Binding-site contacts:
Ligand atom C4 contacts residue LYS174 of chain 1.A at 4.1 Å.
Ligand atom C15 contacts residue VAL193 of chain 1.A at 3.8 Å (hydrophobic).
Ligand atom C15 contacts residue PHE196 of chain 1.A at 4.0 Å (hydrophobic).
Ligand atom C7 contacts residue PHE196 of chain 1.A at 4.4 Å (hydrophobic).
Ligand atom C22 contacts residue GLY197 of chain 1.A at 4.3 Å.
Ligand atom C4 contacts residue TYR177 of chain 1.A at 3.6 Å (hydrophobic).
Ligand atom C26 contacts residue GLY197 of chain 1.A at 4.5 Å.
Ligand atom C16 contacts residue VAL193 of chain 1.A at 3.9 Å (hydrophobic).
Ligand atom C18 contacts residue VAL193 of chain 1.A at 3.9 Å (hydrophobic).
Ligand atom C7 contacts residue CYS192 of chain 1.A at 3.7 Å (hydrophobic).
Ligand atom C23 contacts residue GLY197 of chain 1.A at 4.3 Å.
Ligand atom C22 contacts residue PHE196 of chain 1.A at 4.1 Å (hydrophobic).
Ligand atom C19 contacts residue TYR177 of chain 1.A at 4.5 Å (hydrophobic).
Ligand atom O1 contacts residue LYS174 of chain 1.A at 4.2 Å.
Ligand atom C3 contacts residue TYR177 of chain 1.A at 4.4 Å (hydrophobic).
Ligand atom C25 contacts residue GLY197 of chain 1.A at 4.5 Å.
Ligand atom C24 contacts residue GLY197 of chain 1.A at 3.9 Å.
Ligand atom C6 contacts residue LYS174 of chain 1.A at 4.4 Å.
Ligand atom C15 contacts residue CYS192 of chain 1.A at 3.4 Å (hydrophobic).
Ligand atom C18 contacts residue PHE189 of chain 1.A at 3.6 Å (hydrophobic).
Ligand atom C8 contacts residue CYS192 of chain 1.A at 4.5 Å (hydrophobic).
Ligand atom O1 contacts residue LEU178 of chain 1.A at 3.4 Å.
Ligand atom C8 contacts residue PHE189 of chain 1.A at 4.5 Å (hydrophobic).
Ligand atom C16 contacts residue PHE196 of chain 1.A at 3.8 Å (hydrophobic).
Ligand atom C3 contacts residue LYS174 of chain 1.A at 3.8 Å.
Ligand atom C24 contacts residue VAL193 of chain 1.A at 4.5 Å (hydrophobic).
Ligand atom C19 contacts residue PHE189 of chain 1.A at 3.7 Å (hydrophobic).
Ligand atom C26 contacts residue VAL193 of chain 1.A at 4.3 Å (hydrophobic).
Ligand atom O1 contacts residue TYR177 of chain 1.A at 3.9 Å.
Ligand atom C26 contacts residue PHE198 of chain 1.A at 4.3 Å (hydrophobic).
Ligand atom C16 contacts residue CYS192 of chain 1.A at 3.6 Å (hydrophobic).

This small molecule binds to this protein.
Small molecule (SMILES): CC(C)CCC[C@@H](C)[C@H]1CC[C@H]2[C@@H]3CC=C4C[C@@H](O)CC[C@]4(C)[C@H]3CC[C@]12C

Sequence of chain 1.A:
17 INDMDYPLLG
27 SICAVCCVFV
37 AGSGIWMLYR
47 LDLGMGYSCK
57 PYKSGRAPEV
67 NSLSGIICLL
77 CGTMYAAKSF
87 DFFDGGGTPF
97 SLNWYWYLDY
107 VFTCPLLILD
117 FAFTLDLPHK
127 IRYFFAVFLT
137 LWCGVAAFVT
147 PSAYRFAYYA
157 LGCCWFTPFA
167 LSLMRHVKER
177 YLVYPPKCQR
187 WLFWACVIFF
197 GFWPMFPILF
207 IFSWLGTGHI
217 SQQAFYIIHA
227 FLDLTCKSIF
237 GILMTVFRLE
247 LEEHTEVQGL